Binding-site contacts:
Ligand atom C5 contacts residue LYS82 of chain 1.D at 3.3 Å.
Ligand atom C7 contacts residue LYS82 of chain 1.B at 1.4 Å.
Ligand atom O8 contacts residue LYS82 of chain 1.D at 4.4 Å.
Ligand atom O3 contacts residue LYS82 of chain 1.D at 2.2 Å (salt-bridge).
Ligand atom C1 contacts residue LYS82 of chain 1.D at 2.0 Å.
Ligand atom C7 contacts residue LYS82 of chain 1.D at 4.4 Å.
Ligand atom O8 contacts residue LYS82 of chain 1.B at 2.5 Å (salt-bridge).
Ligand atom C7 contacts residue ASN139 of chain 1.B at 4.2 Å.
Ligand atom C1 contacts residue LYS82 of chain 1.B at 3.3 Å.
Ligand atom C2 contacts residue ASN139 of chain 1.D at 3.9 Å.
Ligand atom O3 contacts residue ASN139 of chain 1.D at 4.2 Å.
Ligand atom C2 contacts residue LYS82 of chain 1.D at 1.2 Å.
Ligand atom C5 contacts residue LYS82 of chain 1.B at 2.0 Å.

Sequence of chain 1.D:
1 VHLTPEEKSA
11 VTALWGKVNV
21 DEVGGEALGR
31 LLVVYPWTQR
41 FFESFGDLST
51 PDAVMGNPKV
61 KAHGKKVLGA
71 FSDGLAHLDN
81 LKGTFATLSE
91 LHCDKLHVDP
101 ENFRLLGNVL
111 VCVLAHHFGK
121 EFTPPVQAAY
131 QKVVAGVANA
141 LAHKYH

This protein binds this small molecule.
Small molecule (SMILES): O=CC=CC=O

Sequence of chain 1.B:
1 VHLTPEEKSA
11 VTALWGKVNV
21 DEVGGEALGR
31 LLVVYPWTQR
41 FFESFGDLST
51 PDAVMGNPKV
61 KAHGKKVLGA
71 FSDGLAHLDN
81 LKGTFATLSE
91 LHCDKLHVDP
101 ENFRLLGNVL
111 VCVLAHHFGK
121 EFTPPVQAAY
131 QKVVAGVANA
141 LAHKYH